Binding-site contacts:
Ligand atom N contacts residue LEU179 of chain 1.A at 3.5 Å.
Ligand atom O2P contacts residue ARG61 of chain 1.A at 3.0 Å (salt-bridge).
Ligand atom P contacts residue LYS54 of chain 1.A at 3.6 Å.
Ligand atom O3P contacts residue ARG134 of chain 1.A at 2.9 Å (salt-bridge).
Ligand atom C contacts residue ASN180 of chain 1.A at 3.7 Å.
Ligand atom O3P contacts residue LYS54 of chain 1.A at 3.5 Å.
Ligand atom C contacts residue ASN231 of chain 1.A at 3.7 Å.
Ligand atom CD contacts residue LYS127 of chain 1.A at 3.5 Å.
Ligand atom N contacts residue ASN180 of chain 1.A at 2.9 Å (h-bond).
Ligand atom O3P contacts residue TYR135 of chain 1.A at 2.7 Å (h-bond).
Ligand atom O contacts residue LEU179 of chain 1.A at 3.7 Å.
Ligand atom O2P contacts residue LYS54 of chain 1.A at 2.7 Å (salt-bridge).
Ligand atom OE2 contacts residue ASN55 of chain 1.A at 2.8 Å (h-bond).
Ligand atom CA contacts residue LEU179 of chain 1.A at 3.8 Å (hydrophobic).
Ligand atom CG contacts residue GLU187 of chain 1.A at 3.4 Å.
Ligand atom O contacts residue LYS54 of chain 1.A at 3.4 Å (salt-bridge).
Ligand atom CD contacts residue ASN55 of chain 1.A at 3.8 Å.
Ligand atom CG contacts residue ASN47 of chain 1.A at 3.6 Å.
Ligand atom O contacts residue ASN231 of chain 1.A at 3.0 Å (h-bond).
Ligand atom CB contacts residue ASN180 of chain 1.A at 3.3 Å.
Ligand atom CB contacts residue ASN231 of chain 1.A at 3.4 Å.
Ligand atom CA contacts residue ASN231 of chain 1.A at 3.5 Å.
Ligand atom CA contacts residue ASN180 of chain 1.A at 3.5 Å.
Ligand atom C contacts residue LEU179 of chain 1.A at 3.6 Å (hydrophobic).
Ligand atom O1P contacts residue ARG134 of chain 1.A at 2.9 Å (salt-bridge).
Ligand atom OE2 contacts residue GLY176 of chain 1.A at 3.8 Å.
Ligand atom CD contacts residue VAL51 of chain 1.A at 3.6 Å (hydrophobic).
Ligand atom CD contacts residue GLU187 of chain 1.A at 3.0 Å.
Ligand atom N contacts residue ASN231 of chain 1.A at 2.9 Å (h-bond).
Ligand atom OE1 contacts residue LYS127 of chain 1.A at 2.7 Å (salt-bridge).
Ligand atom CD contacts residue LEU227 of chain 1.A at 3.5 Å (hydrophobic).
Ligand atom O contacts residue LEU234 of chain 1.A at 3.5 Å.
Ligand atom CB contacts residue ASN180 of chain 1.A at 3.6 Å.
Ligand atom CG2 contacts residue ARG134 of chain 1.A at 3.8 Å.
Ligand atom O1P contacts residue ARG61 of chain 1.A at 2.9 Å (salt-bridge).
Ligand atom P contacts residue ARG61 of chain 1.A at 3.8 Å.
Ligand atom CG2 contacts residue ASN180 of chain 1.A at 3.7 Å.
Ligand atom OE2 contacts residue LYS127 of chain 1.A at 3.7 Å.
Ligand atom CG2 contacts residue VAL183 of chain 1.A at 3.8 Å (hydrophobic).
Ligand atom O contacts residue VAL183 of chain 1.A at 3.6 Å.

Sequence of chain 1.A:
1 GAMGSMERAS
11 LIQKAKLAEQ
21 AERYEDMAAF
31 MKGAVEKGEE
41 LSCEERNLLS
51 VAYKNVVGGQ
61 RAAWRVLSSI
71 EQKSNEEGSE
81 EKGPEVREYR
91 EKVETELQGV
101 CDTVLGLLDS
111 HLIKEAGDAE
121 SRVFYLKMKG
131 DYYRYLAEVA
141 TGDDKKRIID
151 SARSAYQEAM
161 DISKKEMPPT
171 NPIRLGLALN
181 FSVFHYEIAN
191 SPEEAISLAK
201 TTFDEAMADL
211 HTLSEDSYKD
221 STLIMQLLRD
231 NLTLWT

A small-molecule ligand and the protein it binds are described below.
Small molecule (SMILES): C[C@@H](OP(=O)(O)O)[C@H](NC(=O)[C@H](CC(=O)O)NC(=O)[C@@H]1CCCN1C(=O)[C@H](CCCNC(N)=[NH2+])NC(=O)[C@@H](N)CC(=O)O)C(=O)N[C@@H](CCC(=O)O)C(=O)N1CCC[C@H]1C(=O)N[C@@H](CCC(=O)O)C(=O)N1CCC[C@H]1C=O